Sequence of chain 3.A:
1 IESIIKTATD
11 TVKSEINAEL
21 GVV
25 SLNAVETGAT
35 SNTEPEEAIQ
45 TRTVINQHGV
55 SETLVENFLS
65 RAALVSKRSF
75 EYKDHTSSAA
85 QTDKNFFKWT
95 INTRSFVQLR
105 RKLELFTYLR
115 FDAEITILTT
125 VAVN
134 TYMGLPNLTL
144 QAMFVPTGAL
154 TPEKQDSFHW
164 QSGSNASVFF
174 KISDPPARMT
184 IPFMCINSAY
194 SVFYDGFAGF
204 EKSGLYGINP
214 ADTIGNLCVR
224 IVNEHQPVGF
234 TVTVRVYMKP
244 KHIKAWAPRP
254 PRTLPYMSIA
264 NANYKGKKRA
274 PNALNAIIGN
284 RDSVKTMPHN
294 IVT

Sequence of chain 3.B:
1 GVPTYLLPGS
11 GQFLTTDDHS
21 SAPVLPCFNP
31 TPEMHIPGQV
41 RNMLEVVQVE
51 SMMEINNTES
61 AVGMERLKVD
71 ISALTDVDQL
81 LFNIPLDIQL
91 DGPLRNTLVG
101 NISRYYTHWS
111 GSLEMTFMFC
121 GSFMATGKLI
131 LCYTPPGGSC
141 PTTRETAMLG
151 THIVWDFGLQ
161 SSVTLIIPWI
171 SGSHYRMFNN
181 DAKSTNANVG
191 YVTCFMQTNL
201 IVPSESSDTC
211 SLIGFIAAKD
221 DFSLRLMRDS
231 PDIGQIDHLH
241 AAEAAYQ

Binding-site contacts:
Ligand atom C11 contacts residue ILE233 of chain 3.B at 3.5 Å (hydrophobic).
Ligand atom C3 contacts residue PRO274 of chain 3.A at 3.7 Å (hydrophobic).
Ligand atom N5 contacts residue PRO231 of chain 3.B at 2.6 Å (h-bond).
Ligand atom C10 contacts residue ASN275 of chain 3.A at 3.2 Å.
Ligand atom O1B contacts residue ASP91 of chain 3.B at 3.8 Å.
Ligand atom O6 contacts residue PRO274 of chain 3.A at 3.8 Å.
Ligand atom N5 contacts residue ASN275 of chain 3.A at 3.5 Å (h-bond).
Ligand atom C3 contacts residue ARG95 of chain 3.B at 3.8 Å.
Ligand atom C10 contacts residue ASP232 of chain 3.B at 3.6 Å.
Ligand atom O4 contacts residue ARG95 of chain 3.B at 3.3 Å (salt-bridge).
Ligand atom C5 contacts residue ASN275 of chain 3.A at 3.5 Å.
Ligand atom C10 contacts residue PRO231 of chain 3.B at 3.5 Å (hydrophobic).
Ligand atom O7 contacts residue PRO274 of chain 3.A at 3.5 Å.
Ligand atom C11 contacts residue ASP232 of chain 3.B at 3.4 Å.
Ligand atom O10 contacts residue ASN275 of chain 3.A at 2.7 Å (h-bond).
Ligand atom C11 contacts residue PRO231 of chain 3.B at 3.5 Å (hydrophobic).
Ligand atom O4 contacts residue ASP232 of chain 3.B at 2.9 Å (salt-bridge).
Ligand atom O4 contacts residue PRO231 of chain 3.B at 3.8 Å.
Ligand atom C3 contacts residue ARG104 of chain 3.B at 3.8 Å.
Ligand atom O7 contacts residue LYS270 of chain 3.A at 3.4 Å (salt-bridge).
Ligand atom O4 contacts residue ASN275 of chain 3.A at 2.8 Å (h-bond).
Ligand atom O1B contacts residue ARG104 of chain 3.B at 2.4 Å (salt-bridge).
Ligand atom O6 contacts residue ASP91 of chain 3.B at 3.2 Å.
Ligand atom C1 contacts residue ARG104 of chain 3.B at 3.4 Å.
Ligand atom C4 contacts residue ARG104 of chain 3.B at 3.7 Å.
Ligand atom C4 contacts residue ASN275 of chain 3.A at 3.7 Å.
Ligand atom O10 contacts residue LYS270 of chain 3.A at 3.0 Å (salt-bridge).
Ligand atom C8 contacts residue ASN180 of chain 3.B at 3.0 Å.
Ligand atom C4 contacts residue ASP232 of chain 3.B at 3.5 Å.
Ligand atom C10 contacts residue LYS270 of chain 3.A at 3.6 Å.
Ligand atom C4 contacts residue PRO231 of chain 3.B at 3.4 Å (hydrophobic).
Ligand atom C11 contacts residue GLY234 of chain 3.B at 3.7 Å.
Ligand atom O3 contacts residue PRO274 of chain 3.A at 3.6 Å.
Ligand atom C5 contacts residue PRO231 of chain 3.B at 3.4 Å (hydrophobic).
Ligand atom O4 contacts residue ASP91 of chain 3.B at 2.4 Å (salt-bridge).
Ligand atom C4 contacts residue PRO274 of chain 3.A at 3.8 Å (hydrophobic).
Ligand atom C4 contacts residue ASP91 of chain 3.B at 3.4 Å.
Ligand atom O7 contacts residue ASN180 of chain 3.B at 3.2 Å (h-bond).
Ligand atom C7 contacts residue ASN180 of chain 3.B at 3.5 Å.
Ligand atom O3 contacts residue GLY282 of chain 3.A at 3.3 Å.

A protein and the small-molecule ligand that binds it are described below.
Small molecule (SMILES): CC(=O)N[C@@H]1[C@@H](O)[C@H](O[C@@H]2O[C@H](CO[C@]3(C(=O)O)C[C@H](O)[C@@H](NC(C)=O)[C@H]([C@H](O)[C@H](O)CO)O3)[C@H](O)[C@H](O)[C@H]2O)[C@@H](CO)O[C@H]1O